Binding-site contacts:
Ligand atom C7 contacts residue ASN266 of chain 1.A at 3.1 Å.
Ligand atom C6 contacts residue THR268 of chain 1.A at 4.4 Å.
Ligand atom O5 contacts residue ASN266 of chain 1.A at 2.4 Å (h-bond).
Ligand atom C8 contacts residue ASN266 of chain 1.A at 4.3 Å.
Ligand atom C4 contacts residue ASN266 of chain 1.A at 4.2 Å.
Ligand atom C2 contacts residue ASN266 of chain 1.A at 2.5 Å.
Ligand atom C7 contacts residue MET253 of chain 1.A at 4.2 Å (hydrophobic).
Ligand atom C8 contacts residue LEU249 of chain 1.A at 4.1 Å (hydrophobic).
Ligand atom C5 contacts residue ASN266 of chain 1.A at 3.7 Å.
Ligand atom C5 contacts residue THR268 of chain 1.A at 3.6 Å.
Ligand atom C3 contacts residue ASN266 of chain 1.A at 3.8 Å.
Ligand atom C1 contacts residue THR268 of chain 1.A at 3.3 Å.
Ligand atom O5 contacts residue THR268 of chain 1.A at 3.4 Å (h-bond).
Ligand atom C2 contacts residue THR268 of chain 1.A at 4.5 Å.
Ligand atom O7 contacts residue MET253 of chain 1.A at 4.0 Å.
Ligand atom N2 contacts residue ASN266 of chain 1.A at 2.9 Å (h-bond).
Ligand atom C1 contacts residue ASN266 of chain 1.A at 1.4 Å.
Ligand atom C8 contacts residue MET253 of chain 1.A at 3.5 Å (hydrophobic).
Ligand atom O7 contacts residue ASN266 of chain 1.A at 3.0 Å (h-bond).

Sequence of chain 1.A:
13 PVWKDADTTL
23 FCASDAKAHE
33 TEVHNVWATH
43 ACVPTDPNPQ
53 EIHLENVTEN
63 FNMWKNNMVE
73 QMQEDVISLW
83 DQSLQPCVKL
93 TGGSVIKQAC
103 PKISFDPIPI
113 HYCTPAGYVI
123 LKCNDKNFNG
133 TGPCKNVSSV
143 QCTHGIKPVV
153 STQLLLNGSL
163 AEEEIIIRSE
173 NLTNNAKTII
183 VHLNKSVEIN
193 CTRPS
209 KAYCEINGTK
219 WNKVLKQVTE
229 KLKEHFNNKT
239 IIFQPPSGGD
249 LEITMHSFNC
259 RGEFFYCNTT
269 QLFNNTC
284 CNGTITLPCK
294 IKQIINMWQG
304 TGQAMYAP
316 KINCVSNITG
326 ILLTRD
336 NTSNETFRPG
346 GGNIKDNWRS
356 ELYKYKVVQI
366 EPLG

A small-molecule ligand and the protein it binds are described below.
Small molecule (SMILES): CC(=O)N[C@@H]1[C@@H](O)[C@H](O)[C@@H](CO)O[C@H]1O